Sequence of chain 1.C:
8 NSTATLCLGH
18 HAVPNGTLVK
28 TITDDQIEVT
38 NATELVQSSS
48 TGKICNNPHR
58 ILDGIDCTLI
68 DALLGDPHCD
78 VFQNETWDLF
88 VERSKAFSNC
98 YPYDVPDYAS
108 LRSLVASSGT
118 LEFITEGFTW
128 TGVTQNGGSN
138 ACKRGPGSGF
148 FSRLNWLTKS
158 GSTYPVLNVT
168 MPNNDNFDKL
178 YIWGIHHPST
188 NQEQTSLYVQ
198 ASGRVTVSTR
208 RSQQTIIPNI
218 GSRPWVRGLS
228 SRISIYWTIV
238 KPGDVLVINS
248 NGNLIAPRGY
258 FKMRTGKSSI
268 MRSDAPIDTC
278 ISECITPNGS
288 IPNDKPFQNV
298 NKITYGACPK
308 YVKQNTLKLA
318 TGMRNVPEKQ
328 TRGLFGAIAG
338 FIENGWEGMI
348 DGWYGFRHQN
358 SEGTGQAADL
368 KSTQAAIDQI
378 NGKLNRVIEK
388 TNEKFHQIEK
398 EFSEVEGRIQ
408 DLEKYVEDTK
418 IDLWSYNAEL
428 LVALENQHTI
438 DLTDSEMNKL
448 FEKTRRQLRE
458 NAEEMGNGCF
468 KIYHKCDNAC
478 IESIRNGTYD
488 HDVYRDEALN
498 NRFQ

Binding-site contacts:
Ligand atom C8 contacts residue ASN38 of chain 1.C at 4.3 Å.
Ligand atom C3 contacts residue ASN38 of chain 1.C at 3.8 Å.
Ligand atom O5 contacts residue ASN38 of chain 1.C at 2.4 Å (h-bond).
Ligand atom C7 contacts residue ASN38 of chain 1.C at 3.2 Å.
Ligand atom C5 contacts residue ASN38 of chain 1.C at 3.6 Å.
Ligand atom N2 contacts residue ASN38 of chain 1.C at 2.8 Å (h-bond).
Ligand atom C1 contacts residue ASN38 of chain 1.C at 1.4 Å.
Ligand atom C4 contacts residue ASN38 of chain 1.C at 4.3 Å.
Ligand atom O7 contacts residue ASN38 of chain 1.C at 3.4 Å (h-bond).
Ligand atom C2 contacts residue ASN38 of chain 1.C at 2.5 Å.

This protein binds this small molecule.
Small molecule (SMILES): CC(=O)N[C@H]1[C@H](O[C@H]2[C@H](O)[C@@H](NC(C)=O)CO[C@@H]2CO)O[C@H](CO)[C@@H](O)[C@@H]1O